Binding-site contacts:
Ligand atom C5 contacts residue SER735 of chain 1.F at 3.7 Å.
Ligand atom N2 contacts residue ASN733 of chain 1.F at 2.8 Å (h-bond).
Ligand atom C8 contacts residue THR723 of chain 1.F at 4.2 Å.
Ligand atom C7 contacts residue ASN733 of chain 1.F at 3.4 Å.
Ligand atom C3 contacts residue ASN733 of chain 1.F at 3.7 Å.
Ligand atom C8 contacts residue PRO724 of chain 1.F at 4.3 Å (hydrophobic).
Ligand atom C4 contacts residue ASN733 of chain 1.F at 4.2 Å.
Ligand atom C8 contacts residue ASN733 of chain 1.F at 4.4 Å.
Ligand atom O5 contacts residue ASN733 of chain 1.F at 2.4 Å (h-bond).
Ligand atom O5 contacts residue SER735 of chain 1.F at 3.6 Å (h-bond).
Ligand atom C2 contacts residue ASN733 of chain 1.F at 2.4 Å.
Ligand atom O6 contacts residue SER735 of chain 1.F at 4.0 Å.
Ligand atom C7 contacts residue LEU721 of chain 1.F at 4.5 Å (hydrophobic).
Ligand atom C1 contacts residue SER735 of chain 1.F at 4.2 Å.
Ligand atom O7 contacts residue GLN722 of chain 1.F at 4.3 Å.
Ligand atom C6 contacts residue SER735 of chain 1.F at 3.8 Å.
Ligand atom O7 contacts residue LEU721 of chain 1.F at 4.3 Å.
Ligand atom C8 contacts residue GLN722 of chain 1.F at 4.0 Å.
Ligand atom O7 contacts residue ASN733 of chain 1.F at 3.5 Å (h-bond).
Ligand atom C1 contacts residue ASN733 of chain 1.F at 1.5 Å.
Ligand atom C8 contacts residue LEU773 of chain 1.F at 3.8 Å (hydrophobic).
Ligand atom C5 contacts residue ASN733 of chain 1.F at 3.7 Å.
Ligand atom C8 contacts residue LEU721 of chain 1.F at 4.1 Å (hydrophobic).

This protein binds this small molecule.
Small molecule (SMILES): CC(=O)N[C@H]1[C@H](O[C@H]2[C@H](O)[C@@H](NC(C)=O)CO[C@@H]2CO)O[C@H](CO)[C@@H](O)[C@@H]1O

Sequence of chain 1.F:
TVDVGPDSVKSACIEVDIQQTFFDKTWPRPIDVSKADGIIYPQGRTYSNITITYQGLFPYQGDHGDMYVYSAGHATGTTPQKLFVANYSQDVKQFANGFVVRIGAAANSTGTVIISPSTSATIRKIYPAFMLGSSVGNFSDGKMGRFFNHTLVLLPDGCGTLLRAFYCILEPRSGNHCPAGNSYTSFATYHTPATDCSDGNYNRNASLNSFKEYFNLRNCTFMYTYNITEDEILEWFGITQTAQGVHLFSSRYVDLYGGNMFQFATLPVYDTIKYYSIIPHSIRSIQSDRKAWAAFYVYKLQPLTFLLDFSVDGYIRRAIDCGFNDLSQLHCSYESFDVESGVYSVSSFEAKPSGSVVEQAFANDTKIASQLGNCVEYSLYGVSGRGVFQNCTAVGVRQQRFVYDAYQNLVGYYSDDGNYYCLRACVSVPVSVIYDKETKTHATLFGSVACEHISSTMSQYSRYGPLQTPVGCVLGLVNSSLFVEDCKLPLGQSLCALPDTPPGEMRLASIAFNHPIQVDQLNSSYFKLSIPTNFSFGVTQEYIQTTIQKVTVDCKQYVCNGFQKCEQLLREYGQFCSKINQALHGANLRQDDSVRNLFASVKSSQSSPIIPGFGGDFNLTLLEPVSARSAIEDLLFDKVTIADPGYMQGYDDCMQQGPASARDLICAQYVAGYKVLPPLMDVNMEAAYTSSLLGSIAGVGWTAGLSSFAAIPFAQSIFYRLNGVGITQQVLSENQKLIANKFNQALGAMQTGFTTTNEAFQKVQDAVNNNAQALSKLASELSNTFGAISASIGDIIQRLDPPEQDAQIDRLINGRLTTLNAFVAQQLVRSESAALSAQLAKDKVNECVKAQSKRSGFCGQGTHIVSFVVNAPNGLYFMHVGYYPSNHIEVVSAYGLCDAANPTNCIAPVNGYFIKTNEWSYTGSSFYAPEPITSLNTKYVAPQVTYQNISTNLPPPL